Sequence of chain 28.C:
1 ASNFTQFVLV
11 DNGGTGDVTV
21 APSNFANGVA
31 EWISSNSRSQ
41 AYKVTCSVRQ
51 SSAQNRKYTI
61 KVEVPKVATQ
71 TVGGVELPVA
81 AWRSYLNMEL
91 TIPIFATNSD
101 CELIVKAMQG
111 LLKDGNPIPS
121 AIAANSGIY

Binding-site contacts:
Ligand atom O2' contacts residue TYR85 of chain 28.C at 3.5 Å.
Ligand atom OP1 contacts residue SER51 of chain 27.D at 2.7 Å (h-bond).
Ligand atom OP2 contacts residue ARG49 of chain 27.D at 2.4 Å (salt-bridge).
Ligand atom C6 contacts residue TYR85 of chain 28.C at 3.5 Å (hydrophobic).
Ligand atom C2' contacts residue TYR85 of chain 28.C at 3.4 Å (hydrophobic).
Ligand atom OP1 contacts residue ASN55 of chain 27.D at 3.3 Å (h-bond).
Ligand atom OP1 contacts residue SER51 of chain 27.D at 3.3 Å.
Ligand atom OP2 contacts residue LYS57 of chain 27.D at 2.7 Å (salt-bridge).
Ligand atom P contacts residue ARG49 of chain 27.D at 2.9 Å.
Ligand atom C2' contacts residue GLU63 of chain 28.C at 3.5 Å.
Ligand atom O4' contacts residue LYS61 of chain 28.C at 3.1 Å (salt-bridge).
Ligand atom C3' contacts residue TYR85 of chain 28.C at 3.3 Å (hydrophobic).
Ligand atom N1 contacts residue SER47 of chain 28.C at 2.7 Å (h-bond).
Ligand atom O2' contacts residue GLU63 of chain 28.C at 3.0 Å (salt-bridge).
Ligand atom N1 contacts residue TYR85 of chain 28.C at 3.6 Å.
Ligand atom OP2 contacts residue LYS57 of chain 27.D at 3.4 Å.
Ligand atom OP2 contacts residue TYR85 of chain 28.C at 2.5 Å (h-bond).
Ligand atom OP2 contacts residue LYS43 of chain 28.C at 3.2 Å (salt-bridge).
Ligand atom C5' contacts residue TYR85 of chain 28.C at 3.1 Å (hydrophobic).
Ligand atom O2 contacts residue ASN87 of chain 28.C at 3.2 Å (h-bond).
Ligand atom O3' contacts residue SER51 of chain 27.D at 3.5 Å (h-bond).
Ligand atom OP1 contacts residue SER52 of chain 27.D at 3.0 Å.
Ligand atom P contacts residue TYR85 of chain 28.C at 3.5 Å.
Ligand atom C4' contacts residue TYR85 of chain 28.C at 3.3 Å (hydrophobic).
Ligand atom C5 contacts residue THR45 of chain 28.C at 3.3 Å.
Ligand atom O3' contacts residue TYR85 of chain 28.C at 3.6 Å.
Ligand atom N7 contacts residue THR45 of chain 28.C at 2.6 Å (h-bond).
Ligand atom C4 contacts residue TYR85 of chain 28.C at 3.5 Å (hydrophobic).
Ligand atom C5' contacts residue SER51 of chain 27.D at 3.5 Å.
Ligand atom N6 contacts residue THR45 of chain 28.C at 2.9 Å (h-bond).
Ligand atom N1 contacts residue THR59 of chain 28.C at 3.6 Å.
Ligand atom C6 contacts residue THR45 of chain 28.C at 3.5 Å.
Ligand atom C2 contacts residue SER47 of chain 28.C at 3.0 Å.
Ligand atom N6 contacts residue CYS46 of chain 28.C at 3.4 Å (h-bond).
Ligand atom C5 contacts residue TYR85 of chain 28.C at 3.5 Å (hydrophobic).
Ligand atom N6 contacts residue THR59 of chain 28.C at 2.9 Å (h-bond).
Ligand atom OP2 contacts residue SER51 of chain 27.D at 3.2 Å (h-bond).
Ligand atom P contacts residue SER51 of chain 27.D at 3.4 Å.
Ligand atom OP1 contacts residue ARG49 of chain 27.D at 2.5 Å (salt-bridge).
Ligand atom OP2 contacts residue ASN55 of chain 27.D at 3.2 Å (h-bond).

Sequence of chain 27.D:
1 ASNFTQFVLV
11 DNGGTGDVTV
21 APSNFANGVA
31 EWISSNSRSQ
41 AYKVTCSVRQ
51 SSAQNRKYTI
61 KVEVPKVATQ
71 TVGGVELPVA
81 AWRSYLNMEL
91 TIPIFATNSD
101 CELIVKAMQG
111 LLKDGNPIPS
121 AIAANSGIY

A small-molecule ligand and the protein it binds are described below.
Small molecule (SMILES): Nc1ccn([C@@H]2O[C@H](CO[P](=O)(O)O[C@H]3[C@@H](O)[C@H](n4ccc(N)nc4=O)O[C@@H]3CO[P](=O)(O)O[C@H]3[C@@H](O)[C@H](n4cnc5c(N)ncnc54)O[C@@H]3CO[P](=O)(O)O[C@H]3[C@@H](O)[C@H](n4ccc(N)nc4=O)O[C@@H]3CO[P](=O)(O)O[C@H]3[C@@H](O)[C@H](n4ccc(=O)[nH]c4=O)O[C@@H]3CO[P](=O)(O)O[C@H]3[C@@H](O)[C@H](n4cnc5c(N)ncnc54)O[C@@H]3CO[P](=O)(O)O[C@H]3[C@@H](O)[C@H](n4cnc5c(=O)nc(N)[nH]c54)O[C@@H]3CO[P](=O)(O)O[C@H]3[C@@H](O)[C@H](n4cnc5c(=O)nc(N)[nH]c54)O[C@@H]3CO)[C@@H](O)[C@H]2O)c(=O)n1